Sequence of chain 4.A:
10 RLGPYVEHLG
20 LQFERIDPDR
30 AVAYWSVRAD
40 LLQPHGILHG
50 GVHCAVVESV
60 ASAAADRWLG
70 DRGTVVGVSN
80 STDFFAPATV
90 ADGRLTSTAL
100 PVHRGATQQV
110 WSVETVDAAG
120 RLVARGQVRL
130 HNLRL

This small molecule binds to this protein.
Small molecule (SMILES): Cc1cccc2c(C(=O)O)cccc12

Sequence of chain 3.A:
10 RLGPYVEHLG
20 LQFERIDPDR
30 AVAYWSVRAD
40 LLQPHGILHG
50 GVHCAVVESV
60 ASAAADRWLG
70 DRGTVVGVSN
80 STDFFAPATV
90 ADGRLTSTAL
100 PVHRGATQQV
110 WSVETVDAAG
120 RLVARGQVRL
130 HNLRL

Binding-site contacts:
Ligand atom C1D contacts residue PRO43 of chain 3.A at 3.8 Å (hydrophobic).
Ligand atom C1L contacts residue GLY49 of chain 3.A at 3.7 Å.
Ligand atom C1O contacts residue ASP65 of chain 4.A at 4.0 Å.
Ligand atom O1M contacts residue HIS48 of chain 3.A at 3.4 Å.
Ligand atom O1M contacts residue GLY49 of chain 3.A at 2.5 Å (h-bond).
Ligand atom C1G contacts residue SER61 of chain 4.A at 4.0 Å.
Ligand atom O1N contacts residue GLY76 of chain 4.A at 3.9 Å.
Ligand atom C1F contacts residue VAL74 of chain 4.A at 4.1 Å (hydrophobic).
Ligand atom C1A contacts residue VAL74 of chain 4.A at 3.3 Å (hydrophobic).
Ligand atom O1N contacts residue GLU57 of chain 4.A at 2.7 Å (salt-bridge).
Ligand atom C1O contacts residue LEU11 of chain 4.A at 3.8 Å (hydrophobic).
Ligand atom C1L contacts residue SER61 of chain 4.A at 3.7 Å.
Ligand atom C1A contacts residue HIS44 of chain 3.A at 3.9 Å.
Ligand atom O1M contacts residue GLN42 of chain 3.A at 3.8 Å.
Ligand atom C1H contacts residue HIS48 of chain 3.A at 3.4 Å.
Ligand atom C1E contacts residue GLN42 of chain 3.A at 3.9 Å.
Ligand atom C1I contacts residue HIS48 of chain 3.A at 3.2 Å.
Ligand atom C1E contacts residue SER61 of chain 4.A at 3.4 Å.
Ligand atom C1F contacts residue GLN42 of chain 3.A at 3.5 Å.
Ligand atom O1N contacts residue SER61 of chain 4.A at 3.0 Å (h-bond).
Ligand atom C1G contacts residue GLN42 of chain 3.A at 4.1 Å.
Ligand atom O1M contacts residue GLU57 of chain 4.A at 3.8 Å.
Ligand atom O1M contacts residue LEU47 of chain 3.A at 4.0 Å.
Ligand atom C1H contacts residue GLN42 of chain 3.A at 4.0 Å.
Ligand atom C1J contacts residue SER61 of chain 4.A at 3.5 Å.
Ligand atom C1I contacts residue GLN42 of chain 3.A at 3.8 Å.
Ligand atom C1A contacts residue GLN42 of chain 3.A at 3.9 Å.
Ligand atom C1L contacts residue GLU57 of chain 4.A at 3.5 Å.
Ligand atom C1G contacts residue PRO43 of chain 3.A at 3.7 Å (hydrophobic).
Ligand atom C1B contacts residue ASP65 of chain 4.A at 4.1 Å.
Ligand atom C1I contacts residue SER61 of chain 4.A at 4.0 Å.
Ligand atom C1C contacts residue PRO43 of chain 3.A at 3.8 Å (hydrophobic).
Ligand atom C1B contacts residue VAL74 of chain 4.A at 3.9 Å (hydrophobic).
Ligand atom C1D contacts residue GLN42 of chain 3.A at 4.1 Å.
Ligand atom C1F contacts residue SER61 of chain 4.A at 3.8 Å.
Ligand atom C1C contacts residue SER61 of chain 4.A at 4.1 Å.
Ligand atom C1J contacts residue GLN42 of chain 3.A at 3.8 Å.
Ligand atom C1D contacts residue SER61 of chain 4.A at 3.5 Å.
Ligand atom C1B contacts residue HIS44 of chain 3.A at 3.5 Å.
Ligand atom C1O contacts residue PRO43 of chain 3.A at 3.5 Å (hydrophobic).